A small-molecule ligand and the protein it binds are described below.
Small molecule (SMILES): Cc1cc2cc(-c3cc(N)nc(N)c3)ccc2o1

Sequence of chain 1.B:
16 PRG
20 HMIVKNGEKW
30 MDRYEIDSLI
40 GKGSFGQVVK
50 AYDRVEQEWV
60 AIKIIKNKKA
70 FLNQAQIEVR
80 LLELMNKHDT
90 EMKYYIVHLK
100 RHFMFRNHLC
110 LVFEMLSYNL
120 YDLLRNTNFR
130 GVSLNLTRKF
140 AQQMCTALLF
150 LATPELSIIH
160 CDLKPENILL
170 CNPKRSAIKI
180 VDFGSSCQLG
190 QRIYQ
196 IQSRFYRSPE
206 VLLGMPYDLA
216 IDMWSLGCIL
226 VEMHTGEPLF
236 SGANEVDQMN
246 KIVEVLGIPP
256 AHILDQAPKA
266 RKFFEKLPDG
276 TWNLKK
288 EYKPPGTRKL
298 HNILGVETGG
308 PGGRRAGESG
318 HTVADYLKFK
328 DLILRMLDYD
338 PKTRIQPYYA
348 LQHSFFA

Binding-site contacts:
Ligand atom C12 contacts residue ASP181 of chain 1.B at 3.3 Å.
Ligand atom N2 contacts residue GLU77 of chain 1.B at 3.8 Å.
Ligand atom C10 contacts residue VAL180 of chain 1.B at 3.9 Å (hydrophobic).
Ligand atom C3 contacts residue LEU168 of chain 1.B at 3.5 Å (hydrophobic).
Ligand atom C11 contacts residue VAL180 of chain 1.B at 3.8 Å (hydrophobic).
Ligand atom C12 contacts residue PHE112 of chain 1.B at 3.7 Å (hydrophobic).
Ligand atom C5 contacts residue ALA60 of chain 1.B at 3.6 Å (hydrophobic).
Ligand atom N3 contacts residue ASP181 of chain 1.B at 3.6 Å.
Ligand atom O1 contacts residue LEU115 of chain 1.B at 3.3 Å (h-bond).
Ligand atom C6 contacts residue ALA60 of chain 1.B at 3.6 Å (hydrophobic).
Ligand atom C11 contacts residue PHE112 of chain 1.B at 3.8 Å (hydrophobic).
Ligand atom O1 contacts residue ALA60 of chain 1.B at 3.8 Å.
Ligand atom C13 contacts residue LYS62 of chain 1.B at 3.4 Å.
Ligand atom C13 contacts residue ASP181 of chain 1.B at 3.8 Å.
Ligand atom C7 contacts residue PHE112 of chain 1.B at 3.8 Å (hydrophobic).
Ligand atom C12 contacts residue LYS62 of chain 1.B at 3.9 Å.
Ligand atom O1 contacts residue LEU168 of chain 1.B at 4.0 Å.
Ligand atom O1 contacts residue GLU113 of chain 1.B at 4.2 Å.
Ligand atom C3 contacts residue ILE39 of chain 1.B at 3.9 Å (hydrophobic).
Ligand atom C11 contacts residue ASP181 of chain 1.B at 3.9 Å.
Ligand atom C7 contacts residue VAL96 of chain 1.B at 4.1 Å (hydrophobic).
Ligand atom N3 contacts residue PHE44 of chain 1.B at 3.9 Å.
Ligand atom N1 contacts residue LYS62 of chain 1.B at 4.1 Å.
Ligand atom N3 contacts residue LYS62 of chain 1.B at 3.2 Å (salt-bridge).
Ligand atom C1 contacts residue MET114 of chain 1.B at 3.5 Å (hydrophobic).
Ligand atom N1 contacts residue PHE182 of chain 1.B at 4.1 Å.
Ligand atom C2 contacts residue LEU115 of chain 1.B at 4.1 Å (hydrophobic).
Ligand atom C4 contacts residue LEU168 of chain 1.B at 3.7 Å (hydrophobic).
Ligand atom C5 contacts residue LEU168 of chain 1.B at 4.0 Å (hydrophobic).
Ligand atom C2 contacts residue LEU168 of chain 1.B at 3.7 Å (hydrophobic).
Ligand atom N1 contacts residue PHE112 of chain 1.B at 3.1 Å.
Ligand atom N1 contacts residue ASP181 of chain 1.B at 3.3 Å (salt-bridge).
Ligand atom N2 contacts residue ASP181 of chain 1.B at 3.2 Å.
Ligand atom C1 contacts residue LEU115 of chain 1.B at 3.1 Å (hydrophobic).
Ligand atom N2 contacts residue LYS62 of chain 1.B at 2.9 Å (salt-bridge).
Ligand atom C6 contacts residue PHE112 of chain 1.B at 4.0 Å (hydrophobic).
Ligand atom C1 contacts residue SER116 of chain 1.B at 3.8 Å.
Ligand atom C12 contacts residue GLU77 of chain 1.B at 3.9 Å.
Ligand atom C6 contacts residue GLU113 of chain 1.B at 3.4 Å.
Ligand atom N1 contacts residue GLU77 of chain 1.B at 3.0 Å (salt-bridge).